Binding-site contacts:
Ligand atom N6 contacts residue HIS12 of chain 1.A at 2.6 Å (h-bond).
Ligand atom C4' contacts residue HIS119 of chain 1.A at 3.8 Å.
Ligand atom N7 contacts residue PHE120 of chain 1.A at 3.8 Å.
Ligand atom O5' contacts residue LYS7 of chain 1.A at 2.4 Å (salt-bridge).
Ligand atom O2 contacts residue ASN44 of chain 1.A at 3.3 Å.
Ligand atom N5 contacts residue HIS12 of chain 1.A at 2.9 Å.
Ligand atom N3 contacts residue THR45 of chain 1.A at 2.8 Å (h-bond).
Ligand atom C6 contacts residue PHE120 of chain 1.A at 3.7 Å (hydrophobic).
Ligand atom C9 contacts residue PHE120 of chain 1.A at 3.0 Å (hydrophobic).
Ligand atom O2 contacts residue PHE120 of chain 1.A at 3.9 Å.
Ligand atom N5 contacts residue ASN44 of chain 1.A at 3.6 Å.
Ligand atom C5' contacts residue GLN11 of chain 1.A at 3.4 Å.
Ligand atom O2 contacts residue THR45 of chain 1.A at 2.9 Å (h-bond).
Ligand atom N1 contacts residue PHE120 of chain 1.A at 3.5 Å (h-bond).
Ligand atom C1' contacts residue PHE120 of chain 1.A at 3.7 Å (hydrophobic).
Ligand atom C7 contacts residue PHE120 of chain 1.A at 3.5 Å (hydrophobic).
Ligand atom C4' contacts residue GLN11 of chain 1.A at 3.1 Å.
Ligand atom O4' contacts residue HIS119 of chain 1.A at 3.0 Å (h-bond).
Ligand atom O2' contacts residue HIS119 of chain 1.A at 2.3 Å (h-bond).
Ligand atom C2 contacts residue PHE120 of chain 1.A at 3.5 Å (hydrophobic).
Ligand atom O4' contacts residue GLN11 of chain 1.A at 3.4 Å (h-bond).
Ligand atom O4 contacts residue THR45 of chain 1.A at 3.4 Å (h-bond).
Ligand atom C4 contacts residue THR45 of chain 1.A at 3.5 Å.
Ligand atom C8 contacts residue HIS12 of chain 1.A at 3.8 Å.
Ligand atom O2 contacts residue HIS12 of chain 1.A at 3.3 Å.
Ligand atom N6 contacts residue LYS41 of chain 1.A at 2.9 Å (salt-bridge).
Ligand atom N7 contacts residue HIS12 of chain 1.A at 3.3 Å (h-bond).
Ligand atom C5 contacts residue ASP121 of chain 1.A at 3.6 Å.
Ligand atom C8 contacts residue PHE120 of chain 1.A at 3.4 Å (hydrophobic).
Ligand atom C2 contacts residue THR45 of chain 1.A at 3.7 Å.
Ligand atom C2' contacts residue HIS119 of chain 1.A at 3.2 Å.
Ligand atom N3 contacts residue PHE120 of chain 1.A at 3.3 Å.
Ligand atom N6 contacts residue GLN11 of chain 1.A at 3.6 Å (h-bond).
Ligand atom C5' contacts residue LYS7 of chain 1.A at 3.4 Å.
Ligand atom C1' contacts residue HIS119 of chain 1.A at 3.2 Å.
Ligand atom O4 contacts residue PHE120 of chain 1.A at 3.7 Å.
Ligand atom C6 contacts residue ASP121 of chain 1.A at 3.8 Å.
Ligand atom N5 contacts residue LYS41 of chain 1.A at 2.7 Å (salt-bridge).
Ligand atom O4' contacts residue VAL118 of chain 1.A at 3.7 Å.
Ligand atom C4 contacts residue PHE120 of chain 1.A at 3.6 Å (hydrophobic).

Sequence of chain 1.A:
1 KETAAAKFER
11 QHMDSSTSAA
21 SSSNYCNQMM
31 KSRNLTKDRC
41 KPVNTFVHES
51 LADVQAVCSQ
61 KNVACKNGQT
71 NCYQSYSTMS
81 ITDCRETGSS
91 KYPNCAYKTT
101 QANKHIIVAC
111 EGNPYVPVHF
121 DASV

The small molecule below binds the protein below.
Small molecule (SMILES): O=c1ccn(Cc2cn([C@@H]3O[C@@H](CO)[C@H](O)[C@H]3O)nn2)c(=O)[nH]1